Binding-site contacts:
Ligand atom C8 contacts residue PHE54 of chain 1.B at 3.4 Å (hydrophobic).
Ligand atom O5 contacts residue GLY112 of chain 1.B at 3.8 Å.
Ligand atom O7 contacts residue ASN119 of chain 1.B at 3.1 Å (h-bond).
Ligand atom N2 contacts residue ASN119 of chain 1.B at 3.0 Å (h-bond).
Ligand atom C6 contacts residue GLY112 of chain 1.B at 3.6 Å.
Ligand atom C1 contacts residue GLY112 of chain 1.B at 4.4 Å.
Ligand atom O6 contacts residue PHE118 of chain 1.B at 3.4 Å.
Ligand atom C1 contacts residue ASN119 of chain 1.B at 1.4 Å.
Ligand atom C2 contacts residue ASN119 of chain 1.B at 2.5 Å.
Ligand atom C5 contacts residue ASN119 of chain 1.B at 3.6 Å.
Ligand atom C5 contacts residue GLY112 of chain 1.B at 3.5 Å.
Ligand atom C6 contacts residue PHE118 of chain 1.B at 4.4 Å (hydrophobic).
Ligand atom C7 contacts residue ASN119 of chain 1.B at 3.3 Å.
Ligand atom C3 contacts residue ASN119 of chain 1.B at 3.8 Å.
Ligand atom C4 contacts residue ASN119 of chain 1.B at 4.2 Å.
Ligand atom C8 contacts residue ASN119 of chain 1.B at 4.5 Å.
Ligand atom O5 contacts residue ASN119 of chain 1.B at 2.3 Å (h-bond).
Ligand atom O6 contacts residue GLY112 of chain 1.B at 2.7 Å (h-bond).
Ligand atom O5 contacts residue PHE118 of chain 1.B at 4.4 Å.

Sequence of chain 1.B:
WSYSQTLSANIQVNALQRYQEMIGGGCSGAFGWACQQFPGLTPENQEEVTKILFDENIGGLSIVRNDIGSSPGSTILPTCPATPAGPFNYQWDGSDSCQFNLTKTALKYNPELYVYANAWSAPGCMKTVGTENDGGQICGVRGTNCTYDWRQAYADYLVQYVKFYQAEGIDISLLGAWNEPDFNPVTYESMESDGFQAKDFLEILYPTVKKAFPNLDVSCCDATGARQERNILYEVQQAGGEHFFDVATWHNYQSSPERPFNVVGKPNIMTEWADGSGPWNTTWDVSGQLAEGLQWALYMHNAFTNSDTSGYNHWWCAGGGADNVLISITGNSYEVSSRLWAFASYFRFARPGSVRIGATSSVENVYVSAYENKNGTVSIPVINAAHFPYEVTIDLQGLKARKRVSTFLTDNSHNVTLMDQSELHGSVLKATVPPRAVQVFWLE

This small molecule binds to this protein.
Small molecule (SMILES): CC(=O)N[C@@H]1[C@@H](O)[C@H](O)[C@@H](CO)O[C@H]1O